A small-molecule ligand and the protein it binds are described below.
Small molecule (SMILES): CC(C)[C@H](N)C(=O)O

Sequence of chain 1.B:
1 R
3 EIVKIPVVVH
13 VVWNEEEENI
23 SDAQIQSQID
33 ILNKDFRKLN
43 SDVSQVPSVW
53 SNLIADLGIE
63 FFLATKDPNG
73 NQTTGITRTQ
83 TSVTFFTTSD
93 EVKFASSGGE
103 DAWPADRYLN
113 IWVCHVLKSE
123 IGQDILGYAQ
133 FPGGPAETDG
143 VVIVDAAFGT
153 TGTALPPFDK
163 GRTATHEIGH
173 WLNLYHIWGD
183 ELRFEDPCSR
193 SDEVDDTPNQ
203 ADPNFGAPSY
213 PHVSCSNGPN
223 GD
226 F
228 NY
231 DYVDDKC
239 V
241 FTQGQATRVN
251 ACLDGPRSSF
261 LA

Binding-site contacts:
Ligand atom CG2 contacts residue ARG1 of chain 1.L at 3.8 Å.
Ligand atom O contacts residue TYR232 of chain 1.B at 4.4 Å.
Ligand atom C contacts residue ARG1 of chain 1.L at 3.4 Å.
Ligand atom CG1 contacts residue GLN125 of chain 1.B at 3.5 Å.
Ligand atom CB contacts residue ARG1 of chain 1.L at 3.6 Å.
Ligand atom CA contacts residue ARG1 of chain 1.L at 2.4 Å.
Ligand atom N contacts residue TYR232 of chain 1.B at 3.6 Å.
Ligand atom CB contacts residue GLN125 of chain 1.B at 4.1 Å.
Ligand atom O contacts residue PHE207 of chain 1.B at 3.9 Å.
Ligand atom N contacts residue ARG1 of chain 1.L at 1.3 Å.
Ligand atom O contacts residue ARG1 of chain 1.L at 3.8 Å.
Ligand atom CG2 contacts residue GLN125 of chain 1.B at 3.4 Å.
Ligand atom CG2 contacts residue TYR232 of chain 1.B at 3.9 Å (hydrophobic).
Ligand atom CG2 contacts residue ILE127 of chain 1.B at 4.1 Å (hydrophobic).
Ligand atom CB contacts residue TYR232 of chain 1.B at 3.9 Å (hydrophobic).